Sequence of chain 1.C:
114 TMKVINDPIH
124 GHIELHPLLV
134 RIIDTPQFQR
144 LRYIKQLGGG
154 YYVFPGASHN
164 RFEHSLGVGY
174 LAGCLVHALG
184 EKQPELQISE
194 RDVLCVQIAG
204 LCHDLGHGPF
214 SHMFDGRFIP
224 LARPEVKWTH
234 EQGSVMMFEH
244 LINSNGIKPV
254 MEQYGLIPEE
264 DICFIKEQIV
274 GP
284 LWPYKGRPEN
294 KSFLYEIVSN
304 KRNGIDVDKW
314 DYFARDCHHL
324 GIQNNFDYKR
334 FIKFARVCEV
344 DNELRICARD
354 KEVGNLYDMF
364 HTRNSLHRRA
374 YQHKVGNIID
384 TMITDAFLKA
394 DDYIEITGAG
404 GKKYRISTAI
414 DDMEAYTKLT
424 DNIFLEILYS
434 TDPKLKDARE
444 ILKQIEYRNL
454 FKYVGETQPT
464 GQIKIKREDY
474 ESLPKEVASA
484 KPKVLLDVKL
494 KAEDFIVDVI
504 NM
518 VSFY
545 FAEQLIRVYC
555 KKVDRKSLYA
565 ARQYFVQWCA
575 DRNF

Sequence of chain 1.D:
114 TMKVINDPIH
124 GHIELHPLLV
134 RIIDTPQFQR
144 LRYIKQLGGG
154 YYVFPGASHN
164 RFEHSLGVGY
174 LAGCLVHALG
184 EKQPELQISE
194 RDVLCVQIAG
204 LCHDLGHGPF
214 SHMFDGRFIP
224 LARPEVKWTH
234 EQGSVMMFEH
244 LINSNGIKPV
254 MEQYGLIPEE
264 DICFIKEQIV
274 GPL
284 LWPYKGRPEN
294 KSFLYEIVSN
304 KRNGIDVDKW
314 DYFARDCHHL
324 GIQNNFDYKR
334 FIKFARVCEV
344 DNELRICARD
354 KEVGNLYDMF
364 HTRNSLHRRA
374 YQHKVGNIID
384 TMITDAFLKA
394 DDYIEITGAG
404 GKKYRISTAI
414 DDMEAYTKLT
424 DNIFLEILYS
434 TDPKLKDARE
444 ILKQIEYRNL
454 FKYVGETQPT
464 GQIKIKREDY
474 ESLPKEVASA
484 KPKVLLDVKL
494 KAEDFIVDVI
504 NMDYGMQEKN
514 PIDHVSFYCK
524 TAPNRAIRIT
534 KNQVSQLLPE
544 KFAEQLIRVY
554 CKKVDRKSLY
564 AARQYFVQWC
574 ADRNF

Binding-site contacts:
Ligand atom C3' contacts residue VAL156 of chain 1.C at 3.7 Å (hydrophobic).
Ligand atom O3A contacts residue GTP1 of chain 1.V at 3.7 Å.
Ligand atom O1G contacts residue MG1 of chain 1.Y at 2.0 Å.
Ligand atom N1 contacts residue ILE325 of chain 1.C at 4.0 Å.
Ligand atom C3' contacts residue GTP1 of chain 1.V at 3.9 Å.
Ligand atom O2B contacts residue HIS376 of chain 1.C at 3.1 Å.
Ligand atom N1 contacts residue ARG333 of chain 1.A at 3.2 Å (salt-bridge).
Ligand atom C2 contacts residue ILE325 of chain 1.C at 3.4 Å (hydrophobic).
Ligand atom O1G contacts residue GTP1 of chain 1.V at 2.7 Å (h-bond).
Ligand atom PG contacts residue MG1 of chain 1.Y at 3.4 Å.
Ligand atom N6 contacts residue ARG333 of chain 1.A at 3.7 Å.
Ligand atom O3' contacts residue ASN119 of chain 1.D at 4.0 Å.
Ligand atom C5' contacts residue GTP1 of chain 1.V at 4.0 Å.
Ligand atom C2 contacts residue ARG333 of chain 1.A at 3.1 Å.
Ligand atom C2' contacts residue HIS376 of chain 1.C at 4.0 Å.
Ligand atom PB contacts residue GTP1 of chain 1.V at 4.1 Å.
Ligand atom C6 contacts residue ARG333 of chain 1.A at 3.3 Å.
Ligand atom C2' contacts residue PHE157 of chain 1.C at 3.7 Å (hydrophobic).
Ligand atom C1' contacts residue PHE157 of chain 1.C at 3.5 Å (hydrophobic).
Ligand atom O3B contacts residue GTP1 of chain 1.V at 4.1 Å.
Ligand atom N9 contacts residue ARG333 of chain 1.A at 3.8 Å.
Ligand atom C4' contacts residue GTP1 of chain 1.V at 3.8 Å.
Ligand atom O1A contacts residue LYS354 of chain 1.A at 3.4 Å (salt-bridge).
Ligand atom O2A contacts residue HIS376 of chain 1.C at 2.5 Å (h-bond).
Ligand atom O1B contacts residue GTP1 of chain 1.V at 3.2 Å (h-bond).
Ligand atom N6 contacts residue ARG372 of chain 1.C at 2.9 Å (salt-bridge).
Ligand atom O4' contacts residue ASN119 of chain 1.D at 3.5 Å.
Ligand atom O3' contacts residue PHE157 of chain 1.C at 3.9 Å.
Ligand atom PA contacts residue HIS376 of chain 1.C at 3.9 Å.
Ligand atom N7 contacts residue ARG333 of chain 1.A at 3.2 Å (salt-bridge).
Ligand atom O3' contacts residue VAL156 of chain 1.C at 2.9 Å (h-bond).
Ligand atom N3 contacts residue ARG333 of chain 1.A at 3.1 Å (salt-bridge).
Ligand atom C4 contacts residue ARG333 of chain 1.A at 3.1 Å.
Ligand atom O2G contacts residue MG1 of chain 1.Y at 3.9 Å.
Ligand atom O3G contacts residue LYS354 of chain 1.A at 3.9 Å.
Ligand atom PG contacts residue GTP1 of chain 1.V at 4.0 Å.
Ligand atom C8 contacts residue ARG333 of chain 1.A at 3.7 Å.
Ligand atom C5 contacts residue ARG333 of chain 1.A at 3.2 Å.
Ligand atom C6 contacts residue ARG372 of chain 1.C at 3.3 Å.
Ligand atom N1 contacts residue ARG372 of chain 1.C at 3.3 Å (salt-bridge).

Sequence of chain 1.A:
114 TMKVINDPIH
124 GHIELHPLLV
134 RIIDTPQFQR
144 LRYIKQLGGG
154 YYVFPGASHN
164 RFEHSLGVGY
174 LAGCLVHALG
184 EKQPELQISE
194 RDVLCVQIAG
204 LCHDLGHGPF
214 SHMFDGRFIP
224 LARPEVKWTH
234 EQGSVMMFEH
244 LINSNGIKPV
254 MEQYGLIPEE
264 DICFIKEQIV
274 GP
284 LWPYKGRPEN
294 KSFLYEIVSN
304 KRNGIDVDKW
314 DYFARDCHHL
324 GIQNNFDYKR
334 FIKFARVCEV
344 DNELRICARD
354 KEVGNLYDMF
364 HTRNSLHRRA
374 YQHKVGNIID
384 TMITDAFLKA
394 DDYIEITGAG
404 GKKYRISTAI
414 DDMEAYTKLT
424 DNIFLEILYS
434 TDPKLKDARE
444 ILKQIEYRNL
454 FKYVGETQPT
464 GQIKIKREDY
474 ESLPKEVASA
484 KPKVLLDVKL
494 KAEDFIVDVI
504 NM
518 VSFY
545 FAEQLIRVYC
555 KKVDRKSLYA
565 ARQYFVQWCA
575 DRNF

This small molecule binds to this protein.
Small molecule (SMILES): Nc1ncnc2c1ncn2[C@H]1C[C@H](O)[C@@H](CO[P](=O)(O)O[P](=O)(O)OP(=O)(O)O)O1